A protein and the small-molecule ligand that binds it are described below.
Small molecule (SMILES): CNCc1ccc(Oc2cccnc2)o1

Binding-site contacts:
Ligand atom O1 contacts residue LEU125 of chain 1.A at 3.4 Å.
Ligand atom C13 contacts residue PHE116 of chain 1.A at 3.4 Å (hydrophobic).
Ligand atom C12 contacts residue ILE122 of chain 1.A at 4.1 Å (hydrophobic).
Ligand atom C3 contacts residue GLY221 of chain 1.A at 3.3 Å.
Ligand atom N2 contacts residue TYR79 of chain 1.A at 4.0 Å.
Ligand atom C5 contacts residue TYR79 of chain 1.A at 4.1 Å (hydrophobic).
Ligand atom C11 contacts residue ILE122 of chain 1.A at 4.0 Å (hydrophobic).
Ligand atom C8 contacts residue PHE116 of chain 1.A at 3.8 Å (hydrophobic).
Ligand atom C12 contacts residue ASP33 of chain 1.A at 3.4 Å.
Ligand atom O9 contacts residue ASP81 of chain 1.A at 3.5 Å (salt-bridge).
Ligand atom C6 contacts residue TYR79 of chain 1.A at 4.2 Å (hydrophobic).
Ligand atom C10 contacts residue SER83 of chain 1.A at 4.0 Å.
Ligand atom C5 contacts residue GLY221 of chain 1.A at 3.6 Å.
Ligand atom C13 contacts residue SER83 of chain 1.A at 3.4 Å.
Ligand atom C13 contacts residue SER115 of chain 1.A at 3.2 Å.
Ligand atom N2 contacts residue ASP35 of chain 1.A at 3.7 Å.
Ligand atom C5 contacts residue ASP81 of chain 1.A at 3.2 Å.
Ligand atom C8 contacts residue ASP33 of chain 1.A at 4.2 Å.
Ligand atom N14 contacts residue SER115 of chain 1.A at 2.8 Å (h-bond).
Ligand atom C15 contacts residue SER115 of chain 1.A at 3.5 Å.
Ligand atom C4 contacts residue GLY221 of chain 1.A at 3.6 Å.
Ligand atom C3 contacts residue ASP35 of chain 1.A at 3.4 Å.
Ligand atom C6 contacts residue ASP81 of chain 1.A at 3.6 Å.
Ligand atom N2 contacts residue GLY221 of chain 1.A at 3.2 Å (h-bond).
Ligand atom C15 contacts residue ASP81 of chain 1.A at 3.3 Å.
Ligand atom C10 contacts residue ASP81 of chain 1.A at 3.8 Å.
Ligand atom N14 contacts residue ASP81 of chain 1.A at 2.8 Å (salt-bridge).
Ligand atom C7 contacts residue THR222 of chain 1.A at 3.7 Å.
Ligand atom N14 contacts residue SER83 of chain 1.A at 3.7 Å.
Ligand atom C10 contacts residue PHE116 of chain 1.A at 3.2 Å (hydrophobic).
Ligand atom C3 contacts residue LEU125 of chain 1.A at 4.2 Å (hydrophobic).
Ligand atom C11 contacts residue PHE116 of chain 1.A at 3.6 Å (hydrophobic).
Ligand atom C6 contacts residue GLY221 of chain 1.A at 3.5 Å.
Ligand atom C13 contacts residue ASP81 of chain 1.A at 3.7 Å.
Ligand atom C7 contacts residue GLY221 of chain 1.A at 3.3 Å.
Ligand atom C4 contacts residue TYR79 of chain 1.A at 4.0 Å (hydrophobic).
Ligand atom C12 contacts residue PHE116 of chain 1.A at 4.0 Å (hydrophobic).
Ligand atom O9 contacts residue PHE116 of chain 1.A at 3.3 Å.
Ligand atom C3 contacts residue TYR79 of chain 1.A at 3.6 Å (hydrophobic).
Ligand atom O9 contacts residue SER83 of chain 1.A at 3.5 Å (h-bond).

Sequence of chain 1.A:
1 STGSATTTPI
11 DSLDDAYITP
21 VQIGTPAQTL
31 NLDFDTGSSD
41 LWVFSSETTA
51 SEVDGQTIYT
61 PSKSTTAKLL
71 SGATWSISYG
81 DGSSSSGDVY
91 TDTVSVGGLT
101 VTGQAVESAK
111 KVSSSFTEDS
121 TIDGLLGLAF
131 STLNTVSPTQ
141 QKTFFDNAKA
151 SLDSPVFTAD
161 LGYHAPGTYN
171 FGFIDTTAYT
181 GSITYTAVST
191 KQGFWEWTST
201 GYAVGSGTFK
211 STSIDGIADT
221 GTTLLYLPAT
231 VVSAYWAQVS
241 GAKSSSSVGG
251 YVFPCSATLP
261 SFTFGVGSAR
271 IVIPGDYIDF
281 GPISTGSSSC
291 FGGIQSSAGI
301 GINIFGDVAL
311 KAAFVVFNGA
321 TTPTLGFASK